The small molecule below binds the protein below.
Small molecule (SMILES): CC(=O)N[C@@H]1[C@@H](O)[C@H](O)[C@@H](CO)O[C@H]1O

Sequence of chain 1.G:
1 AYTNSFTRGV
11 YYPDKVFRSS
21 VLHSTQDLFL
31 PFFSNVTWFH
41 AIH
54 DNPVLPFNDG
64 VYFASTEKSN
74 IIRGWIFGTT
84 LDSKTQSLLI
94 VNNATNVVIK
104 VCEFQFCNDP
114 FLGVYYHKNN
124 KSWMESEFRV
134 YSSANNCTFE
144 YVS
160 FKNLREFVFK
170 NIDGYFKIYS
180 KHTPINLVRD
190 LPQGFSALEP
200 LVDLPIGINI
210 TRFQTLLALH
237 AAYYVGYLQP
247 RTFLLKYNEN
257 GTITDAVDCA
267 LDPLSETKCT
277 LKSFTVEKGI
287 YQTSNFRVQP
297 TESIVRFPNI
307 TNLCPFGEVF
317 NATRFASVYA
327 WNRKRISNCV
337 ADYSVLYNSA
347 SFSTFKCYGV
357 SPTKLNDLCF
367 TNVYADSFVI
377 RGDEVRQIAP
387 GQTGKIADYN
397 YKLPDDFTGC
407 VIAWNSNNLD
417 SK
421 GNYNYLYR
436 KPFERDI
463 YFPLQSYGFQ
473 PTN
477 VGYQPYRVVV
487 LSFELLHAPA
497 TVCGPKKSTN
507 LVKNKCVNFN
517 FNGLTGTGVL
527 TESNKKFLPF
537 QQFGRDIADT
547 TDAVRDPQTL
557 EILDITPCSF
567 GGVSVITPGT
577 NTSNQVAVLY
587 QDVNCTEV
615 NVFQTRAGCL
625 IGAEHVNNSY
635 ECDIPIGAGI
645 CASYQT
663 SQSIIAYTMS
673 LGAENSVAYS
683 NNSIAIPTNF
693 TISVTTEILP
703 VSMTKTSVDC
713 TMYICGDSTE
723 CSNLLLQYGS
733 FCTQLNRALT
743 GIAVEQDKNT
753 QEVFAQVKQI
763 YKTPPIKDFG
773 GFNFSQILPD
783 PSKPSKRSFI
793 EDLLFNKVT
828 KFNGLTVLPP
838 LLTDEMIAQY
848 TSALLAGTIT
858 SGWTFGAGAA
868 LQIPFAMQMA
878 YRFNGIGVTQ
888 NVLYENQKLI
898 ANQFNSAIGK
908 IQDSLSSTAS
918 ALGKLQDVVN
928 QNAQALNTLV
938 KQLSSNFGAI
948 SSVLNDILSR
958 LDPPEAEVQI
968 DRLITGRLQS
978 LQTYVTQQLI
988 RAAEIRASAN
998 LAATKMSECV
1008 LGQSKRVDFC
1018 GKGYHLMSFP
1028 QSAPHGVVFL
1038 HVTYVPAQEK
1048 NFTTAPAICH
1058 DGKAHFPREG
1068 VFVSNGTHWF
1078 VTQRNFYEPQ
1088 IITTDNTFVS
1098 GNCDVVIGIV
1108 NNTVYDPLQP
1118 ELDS

Binding-site contacts:
Ligand atom C7 contacts residue ASN99 of chain 1.G at 4.4 Å.
Ligand atom O7 contacts residue VAL145 of chain 1.G at 3.5 Å.
Ligand atom C2 contacts residue ASN96 of chain 1.G at 2.5 Å.
Ligand atom C8 contacts residue ASN99 of chain 1.G at 3.6 Å.
Ligand atom N2 contacts residue ALA97 of chain 1.G at 3.6 Å.
Ligand atom C1 contacts residue ASN96 of chain 1.G at 1.4 Å.
Ligand atom C8 contacts residue VAL145 of chain 1.G at 4.0 Å (hydrophobic).
Ligand atom C3 contacts residue ASN96 of chain 1.G at 3.8 Å.
Ligand atom C7 contacts residue VAL101 of chain 1.G at 4.0 Å (hydrophobic).
Ligand atom O5 contacts residue ASN96 of chain 1.G at 2.3 Å (h-bond).
Ligand atom C8 contacts residue ASN96 of chain 1.G at 3.6 Å.
Ligand atom C5 contacts residue ASN96 of chain 1.G at 3.7 Å.
Ligand atom C2 contacts residue ALA97 of chain 1.G at 4.3 Å (hydrophobic).
Ligand atom C8 contacts residue SER146 of chain 1.G at 4.2 Å.
Ligand atom N2 contacts residue ASN96 of chain 1.G at 3.1 Å (h-bond).
Ligand atom C7 contacts residue ASN96 of chain 1.G at 3.8 Å.
Ligand atom C7 contacts residue VAL145 of chain 1.G at 4.2 Å (hydrophobic).
Ligand atom O7 contacts residue ASN96 of chain 1.G at 4.1 Å.
Ligand atom C4 contacts residue ASN96 of chain 1.G at 4.2 Å.
Ligand atom O7 contacts residue VAL101 of chain 1.G at 3.3 Å.